Binding-site contacts:
Ligand atom O contacts residue GLN43 of chain 1.A at 2.9 Å (h-bond).
Ligand atom CE1 contacts residue TRP39 of chain 1.A at 3.8 Å (hydrophobic).
Ligand atom N contacts residue GLN43 of chain 1.A at 3.6 Å (h-bond).
Ligand atom O contacts residue LEU47 of chain 1.A at 4.0 Å.
Ligand atom SD contacts residue LEU46 of chain 1.A at 3.6 Å.
Ligand atom CE1 contacts residue GLN40 of chain 1.A at 3.6 Å.
Ligand atom C contacts residue GLN43 of chain 1.A at 4.0 Å.
Ligand atom CE contacts residue LEU46 of chain 1.A at 3.9 Å (hydrophobic).
Ligand atom SD contacts residue LEU47 of chain 1.A at 4.2 Å.
Ligand atom CE contacts residue GLN43 of chain 1.A at 3.9 Å.
Ligand atom CE contacts residue ALA42 of chain 1.A at 4.2 Å (hydrophobic).
Ligand atom CE contacts residue GLU38 of chain 1.A at 3.8 Å.
Ligand atom CD2 contacts residue TRP39 of chain 1.A at 4.0 Å (hydrophobic).
Ligand atom CA contacts residue GLN43 of chain 1.A at 3.8 Å.
Ligand atom SD contacts residue GLN43 of chain 1.A at 3.4 Å (h-bond).
Ligand atom C contacts residue GLN43 of chain 1.A at 4.0 Å.
Ligand atom CE2 contacts residue ARG34 of chain 1.A at 3.2 Å.
Ligand atom CE contacts residue LEU47 of chain 1.A at 3.9 Å (hydrophobic).
Ligand atom CD2 contacts residue ARG34 of chain 1.A at 4.1 Å.
Ligand atom CD1 contacts residue TRP39 of chain 1.A at 3.9 Å (hydrophobic).
Ligand atom CD1 contacts residue GLN40 of chain 1.A at 3.9 Å.
Ligand atom N contacts residue GLN43 of chain 1.A at 3.0 Å (h-bond).
Ligand atom CB contacts residue GLN43 of chain 1.A at 3.9 Å.
Ligand atom CB contacts residue GLN40 of chain 1.A at 4.2 Å.
Ligand atom CE contacts residue TRP39 of chain 1.A at 4.0 Å (hydrophobic).
Ligand atom CG contacts residue TRP39 of chain 1.A at 3.9 Å (hydrophobic).
Ligand atom CZ contacts residue TRP39 of chain 1.A at 3.8 Å (hydrophobic).
Ligand atom CZ contacts residue ARG34 of chain 1.A at 3.7 Å.
Ligand atom OH contacts residue ARG34 of chain 1.A at 3.6 Å.
Ligand atom CG contacts residue GLN43 of chain 1.A at 4.0 Å.
Ligand atom N contacts residue GLN43 of chain 1.A at 4.1 Å.
Ligand atom N contacts residue LEU47 of chain 1.A at 3.6 Å.
Ligand atom OH contacts residue TRP39 of chain 1.A at 4.0 Å.
Ligand atom CA contacts residue GLN43 of chain 1.A at 4.0 Å.
Ligand atom CD2 contacts residue PRO35 of chain 1.A at 3.8 Å (hydrophobic).
Ligand atom O contacts residue GLN43 of chain 1.A at 3.1 Å (h-bond).
Ligand atom N contacts residue GLN43 of chain 1.A at 3.6 Å.
Ligand atom CE2 contacts residue TRP39 of chain 1.A at 4.0 Å (hydrophobic).
Ligand atom C contacts residue GLN43 of chain 1.A at 3.5 Å.
Ligand atom CE2 contacts residue PRO35 of chain 1.A at 3.9 Å (hydrophobic).

Sequence of chain 1.A:
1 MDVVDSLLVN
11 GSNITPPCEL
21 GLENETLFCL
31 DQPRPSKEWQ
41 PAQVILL

The small molecule below binds the protein below.
Small molecule (SMILES): CSCC[C@H](NC(=O)[C@H](Cc1ccc(O)cc1)NC(=O)[C@@H]([NH3+])CC(=O)O)C(=O)NCC(=O)N[C@@H](Cc1c[nH]c2ccccc12)C(=O)N[C@@H](CCSC)C(=O)N[C@@H](CC(=O)O)C(=O)N[C@@H](Cc1ccccc1)C(N)=O